The protein below binds the small molecule below.
Small molecule (SMILES): Cc1cc(CCCOc2c(C)cc(-c3noc(C(F)(F)F)n3)cc2C)on1

Sequence of chain 8.A:
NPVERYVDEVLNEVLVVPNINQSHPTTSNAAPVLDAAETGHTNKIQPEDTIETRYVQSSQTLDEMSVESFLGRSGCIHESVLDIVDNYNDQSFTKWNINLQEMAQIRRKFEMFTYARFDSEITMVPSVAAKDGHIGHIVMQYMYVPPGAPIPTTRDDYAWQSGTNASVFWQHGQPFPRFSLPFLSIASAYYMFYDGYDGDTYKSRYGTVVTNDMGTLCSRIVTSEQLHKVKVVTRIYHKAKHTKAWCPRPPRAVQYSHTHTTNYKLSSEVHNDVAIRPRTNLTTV

Binding-site contacts:
Ligand atom C2A contacts residue PHE179 of chain 8.A at 3.6 Å (hydrophobic).
Ligand atom F3 contacts residue VAL168 of chain 8.A at 3.0 Å.
Ligand atom N1A contacts residue LEU217 of chain 8.A at 3.3 Å.
Ligand atom O1B contacts residue ILE98 of chain 8.A at 3.3 Å.
Ligand atom C4 contacts residue TYR190 of chain 8.A at 3.6 Å (hydrophobic).
Ligand atom C5B contacts residue LEU181 of chain 8.A at 3.5 Å (hydrophobic).
Ligand atom F2 contacts residue MET143 of chain 8.A at 3.3 Å.
Ligand atom F3 contacts residue TYR142 of chain 8.A at 3.8 Å.
Ligand atom CM2 contacts residue ILE77 of chain 8.A at 3.1 Å (hydrophobic).
Ligand atom CM6 contacts residue LEU181 of chain 8.A at 3.5 Å (hydrophobic).
Ligand atom F2 contacts residue TYR144 of chain 8.A at 3.0 Å.
Ligand atom CM3 contacts residue ASN212 of chain 8.A at 3.5 Å.
Ligand atom CM4 contacts residue TYR144 of chain 8.A at 3.8 Å (hydrophobic).
Ligand atom N1A contacts residue PHE179 of chain 8.A at 3.6 Å.
Ligand atom O1A contacts residue LEU217 of chain 8.A at 3.0 Å.
Ligand atom F1 contacts residue TYR144 of chain 8.A at 3.3 Å.
Ligand atom C3A contacts residue LEU217 of chain 8.A at 3.6 Å (hydrophobic).
Ligand atom CM2 contacts residue ILE122 of chain 8.A at 3.8 Å (hydrophobic).
Ligand atom C1B contacts residue ILE98 of chain 8.A at 3.4 Å (hydrophobic).
Ligand atom F1 contacts residue PHE179 of chain 8.A at 3.8 Å.
Ligand atom F2 contacts residue ALA166 of chain 8.A at 3.5 Å.
Ligand atom CM4 contacts residue PHE179 of chain 8.A at 3.5 Å (hydrophobic).
Ligand atom F1 contacts residue ALA166 of chain 8.A at 3.6 Å.
Ligand atom C4 contacts residue LEU100 of chain 8.A at 3.7 Å (hydrophobic).
Ligand atom N3A contacts residue PHE179 of chain 8.A at 3.4 Å.
Ligand atom N2 contacts residue MET214 of chain 8.A at 3.8 Å.
Ligand atom C5B contacts residue ILE98 of chain 8.A at 3.5 Å (hydrophobic).
Ligand atom O1A contacts residue MET124 of chain 8.A at 3.2 Å.
Ligand atom F3 contacts residue PHE179 of chain 8.A at 3.0 Å.
Ligand atom C3A contacts residue PHE179 of chain 8.A at 3.1 Å (hydrophobic).
Ligand atom C4B contacts residue ILE98 of chain 8.A at 3.8 Å (hydrophobic).
Ligand atom F2 contacts residue TYR142 of chain 8.A at 2.8 Å.
Ligand atom C6B contacts residue ILE98 of chain 8.A at 3.7 Å (hydrophobic).
Ligand atom O1 contacts residue MET214 of chain 8.A at 3.5 Å (h-bond).
Ligand atom N1A contacts residue MET124 of chain 8.A at 3.5 Å.
Ligand atom CM6 contacts residue LEU184 of chain 8.A at 3.4 Å (hydrophobic).
Ligand atom N3A contacts residue TYR144 of chain 8.A at 3.5 Å.
Ligand atom O1A contacts residue PHE179 of chain 8.A at 3.3 Å.
Ligand atom C2B contacts residue ILE98 of chain 8.A at 3.7 Å (hydrophobic).
Ligand atom C6B contacts residue LEU181 of chain 8.A at 3.3 Å (hydrophobic).